Sequence of chain 2.B:
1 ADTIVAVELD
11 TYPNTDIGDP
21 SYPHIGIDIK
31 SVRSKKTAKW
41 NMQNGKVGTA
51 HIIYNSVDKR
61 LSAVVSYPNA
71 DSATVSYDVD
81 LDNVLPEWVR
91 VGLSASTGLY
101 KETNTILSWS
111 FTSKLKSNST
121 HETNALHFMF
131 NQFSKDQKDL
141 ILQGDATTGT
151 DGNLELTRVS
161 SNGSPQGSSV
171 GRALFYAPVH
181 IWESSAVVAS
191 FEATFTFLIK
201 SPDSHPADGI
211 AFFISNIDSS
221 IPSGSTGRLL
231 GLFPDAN

This protein binds this small molecule.
Small molecule (SMILES): CCN(CC)c1ccc2c(c1)Oc1cc(N(CC)CC)ccc1C2c1ccccc1C(=O)OCCOCCOCCOCCn1cc(CO[C@H]2O[C@H](CO)[C@@H](O)[C@H](O)[C@@H]2O)nn1

Binding-site contacts:
Ligand atom C6M contacts residue TYR12 of chain 2.B at 3.5 Å (hydrophobic).
Ligand atom C4M contacts residue GLY227 of chain 2.B at 4.0 Å.
Ligand atom O5M contacts residue GLY98 of chain 2.B at 4.2 Å.
Ligand atom O6M contacts residue GLY98 of chain 2.B at 3.5 Å.
Ligand atom O2M contacts residue GLY98 of chain 2.B at 3.5 Å.
Ligand atom C24 contacts residue TYR12 of chain 2.B at 3.8 Å (hydrophobic).
Ligand atom N1T contacts residue TYR12 of chain 2.B at 2.6 Å (h-bond).
Ligand atom O6M contacts residue ALA207 of chain 2.B at 3.3 Å.
Ligand atom C6P contacts residue LEU99 of chain 2.B at 4.1 Å (hydrophobic).
Ligand atom O4M contacts residue ARG228 of chain 2.B at 3.3 Å (salt-bridge).
Ligand atom O5M contacts residue TYR100 of chain 2.B at 4.0 Å.
Ligand atom O6M contacts residue TYR100 of chain 2.B at 3.0 Å (h-bond).
Ligand atom O5M contacts residue LEU99 of chain 2.B at 3.1 Å (h-bond).
Ligand atom C5P contacts residue LEU99 of chain 2.B at 4.1 Å (hydrophobic).
Ligand atom C3M contacts residue ARG228 of chain 2.B at 3.9 Å.
Ligand atom N2T contacts residue TYR12 of chain 2.B at 3.4 Å (h-bond).
Ligand atom C4M contacts residue ASN14 of chain 2.B at 4.0 Å.
Ligand atom O6M contacts residue ASP208 of chain 2.B at 2.8 Å (salt-bridge).
Ligand atom C4M contacts residue ASP208 of chain 2.B at 3.4 Å.
Ligand atom C1 contacts residue LEU99 of chain 2.B at 3.8 Å (hydrophobic).
Ligand atom O4M contacts residue ASP208 of chain 2.B at 2.6 Å (salt-bridge).
Ligand atom C5M contacts residue TYR12 of chain 2.B at 3.7 Å (hydrophobic).
Ligand atom C1M contacts residue LEU99 of chain 2.B at 3.7 Å (hydrophobic).
Ligand atom C4M contacts residue ARG228 of chain 2.B at 3.7 Å.
Ligand atom O3M contacts residue ARG228 of chain 2.B at 3.0 Å (salt-bridge).
Ligand atom C6M contacts residue ASP208 of chain 2.B at 3.4 Å.
Ligand atom C5T contacts residue TYR12 of chain 2.B at 3.7 Å (hydrophobic).
Ligand atom O6M contacts residue LEU99 of chain 2.B at 3.3 Å (h-bond).
Ligand atom O2M contacts residue LEU99 of chain 2.B at 3.4 Å (h-bond).
Ligand atom C1 contacts residue TYR12 of chain 2.B at 4.2 Å (hydrophobic).
Ligand atom O4M contacts residue GLY227 of chain 2.B at 4.0 Å.
Ligand atom C6M contacts residue TYR100 of chain 2.B at 3.9 Å (hydrophobic).
Ligand atom O3M contacts residue GLY227 of chain 2.B at 3.8 Å.
Ligand atom C5C contacts residue LEU99 of chain 2.B at 3.8 Å (hydrophobic).
Ligand atom O4M contacts residue ASN14 of chain 2.B at 2.9 Å (h-bond).
Ligand atom C3M contacts residue ASN14 of chain 2.B at 4.2 Å.
Ligand atom C6M contacts residue ALA207 of chain 2.B at 3.6 Å (hydrophobic).
Ligand atom C6C contacts residue LEU99 of chain 2.B at 3.6 Å (hydrophobic).
Ligand atom O4M contacts residue TYR12 of chain 2.B at 3.8 Å.
Ligand atom C5M contacts residue ASP208 of chain 2.B at 4.1 Å.